A protein and the small-molecule ligand that binds it are described below.
Small molecule (SMILES): CC(=O)N[C@@H]1[C@@H](O)[C@H](O)[C@@H](CO)O[C@H]1O

Sequence of chain 1.B:
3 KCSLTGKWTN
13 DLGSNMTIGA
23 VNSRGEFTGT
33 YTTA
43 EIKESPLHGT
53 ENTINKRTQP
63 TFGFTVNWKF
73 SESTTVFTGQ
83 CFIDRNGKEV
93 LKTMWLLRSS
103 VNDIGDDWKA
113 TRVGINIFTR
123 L

Binding-site contacts:
Ligand atom C1 contacts residue ASN17 of chain 1.B at 1.4 Å.
Ligand atom C2 contacts residue ASN17 of chain 1.B at 2.4 Å.
Ligand atom C8 contacts residue THR34 of chain 1.B at 4.1 Å.
Ligand atom O5 contacts residue LEU123 of chain 1.B at 3.8 Å.
Ligand atom O6 contacts residue LEU123 of chain 1.B at 3.1 Å.
Ligand atom C5 contacts residue ASN17 of chain 1.B at 3.7 Å.
Ligand atom N2 contacts residue ASN17 of chain 1.B at 2.4 Å (h-bond).
Ligand atom C7 contacts residue ASN17 of chain 1.B at 2.6 Å.
Ligand atom C5 contacts residue LEU123 of chain 1.B at 4.2 Å (hydrophobic).
Ligand atom O5 contacts residue ASN17 of chain 1.B at 2.4 Å (h-bond).
Ligand atom C7 contacts residue GLY15 of chain 1.B at 4.0 Å.
Ligand atom C3 contacts residue ASN17 of chain 1.B at 3.6 Å.
Ligand atom C6 contacts residue LYS9 of chain 1.B at 4.3 Å.
Ligand atom C8 contacts residue GLY15 of chain 1.B at 2.9 Å.
Ligand atom C8 contacts residue ASN17 of chain 1.B at 3.7 Å.
Ligand atom C6 contacts residue LEU123 of chain 1.B at 3.7 Å (hydrophobic).
Ligand atom O7 contacts residue ASN17 of chain 1.B at 2.8 Å (h-bond).
Ligand atom N2 contacts residue GLY15 of chain 1.B at 4.2 Å.
Ligand atom C6 contacts residue ASN17 of chain 1.B at 4.2 Å.
Ligand atom C7 contacts residue THR34 of chain 1.B at 4.3 Å.
Ligand atom O7 contacts residue THR34 of chain 1.B at 3.3 Å.
Ligand atom C8 contacts residue SER16 of chain 1.B at 4.3 Å.
Ligand atom C4 contacts residue ASN17 of chain 1.B at 4.2 Å.
Ligand atom O6 contacts residue LYS9 of chain 1.B at 4.3 Å.